The protein below binds the small molecule below.
Small molecule (SMILES): Nc1nc2c(ncn2[C@@H]2O[C@H](CO[P](=O)(O)O[P](=O)(O)NP(=O)(O)O)[C@@H](O)[C@H]2O)c(=O)[nH]1

Binding-site contacts:
Ligand atom O2' contacts residue GLU33 of chain 1.B at 3.2 Å.
Ligand atom O3G contacts residue GLY63 of chain 1.B at 3.1 Å (h-bond).
Ligand atom O1G contacts residue PRO37 of chain 1.B at 3.3 Å.
Ligand atom O6 contacts residue SER149 of chain 1.B at 3.4 Å.
Ligand atom N3B contacts residue GLY16 of chain 1.B at 3.2 Å (h-bond).
Ligand atom N3B contacts residue MG1 of chain 1.G at 3.1 Å.
Ligand atom O6 contacts residue LYS120 of chain 1.B at 3.2 Å.
Ligand atom O1B contacts residue GLY18 of chain 1.B at 3.0 Å (h-bond).
Ligand atom O1B contacts residue GLY16 of chain 1.B at 3.2 Å (h-bond).
Ligand atom O3G contacts residue GLY16 of chain 1.B at 3.5 Å (h-bond).
Ligand atom O2B contacts residue LYS19 of chain 1.B at 3.3 Å (salt-bridge).
Ligand atom N7 contacts residue ASN119 of chain 1.B at 3.0 Å (h-bond).
Ligand atom PG contacts residue MG1 of chain 1.G at 3.2 Å.
Ligand atom O3G contacts residue GLY15 of chain 1.B at 3.1 Å.
Ligand atom O4' contacts residue LYS120 of chain 1.B at 3.5 Å (salt-bridge).
Ligand atom O1A contacts residue ALA21 of chain 1.B at 2.9 Å (h-bond).
Ligand atom O3G contacts residue LYS19 of chain 1.B at 2.6 Å (salt-bridge).
Ligand atom O2B contacts residue SER20 of chain 1.B at 2.8 Å (h-bond).
Ligand atom PB contacts residue LYS19 of chain 1.B at 3.5 Å.
Ligand atom O1B contacts residue VAL17 of chain 1.B at 3.1 Å (h-bond).
Ligand atom O1B contacts residue LYS19 of chain 1.B at 3.0 Å (salt-bridge).
Ligand atom O2' contacts residue PHE31 of chain 1.B at 3.4 Å.
Ligand atom N2 contacts residue ASP122 of chain 1.B at 2.7 Å (salt-bridge).
Ligand atom O2' contacts residue VAL32 of chain 1.B at 3.4 Å (h-bond).
Ligand atom O2G contacts residue MG1 of chain 1.G at 2.3 Å.
Ligand atom O1A contacts residue SER20 of chain 1.B at 3.5 Å (h-bond).
Ligand atom O2B contacts residue MG1 of chain 1.G at 2.2 Å.
Ligand atom O3' contacts residue ASP34 of chain 1.B at 3.5 Å (salt-bridge).
Ligand atom O6 contacts residue ASN119 of chain 1.B at 3.5 Å (h-bond).
Ligand atom O2G contacts residue THR38 of chain 1.B at 3.1 Å (h-bond).
Ligand atom O1G contacts residue TYR35 of chain 1.B at 3.3 Å.
Ligand atom O6 contacts residue ALA150 of chain 1.B at 2.9 Å (h-bond).
Ligand atom C8 contacts residue ALA21 of chain 1.B at 3.5 Å (hydrophobic).
Ligand atom O6 contacts residue ASP122 of chain 1.B at 3.4 Å (salt-bridge).
Ligand atom PB contacts residue MG1 of chain 1.G at 3.2 Å.
Ligand atom O1A contacts residue GLY18 of chain 1.B at 3.3 Å.
Ligand atom N1 contacts residue ASP122 of chain 1.B at 2.7 Å (salt-bridge).
Ligand atom O3A contacts residue GLY16 of chain 1.B at 3.5 Å.
Ligand atom O3A contacts residue GLY18 of chain 1.B at 3.2 Å (h-bond).
Ligand atom C6 contacts residue ASP122 of chain 1.B at 3.5 Å.

Sequence of chain 1.B:
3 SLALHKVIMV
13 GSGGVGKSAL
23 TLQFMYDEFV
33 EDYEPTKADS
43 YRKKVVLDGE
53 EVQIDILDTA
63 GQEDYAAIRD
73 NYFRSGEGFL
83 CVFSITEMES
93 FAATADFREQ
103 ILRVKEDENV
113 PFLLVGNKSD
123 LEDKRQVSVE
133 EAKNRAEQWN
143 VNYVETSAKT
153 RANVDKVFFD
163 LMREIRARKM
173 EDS